Sequence of chain 50.E:
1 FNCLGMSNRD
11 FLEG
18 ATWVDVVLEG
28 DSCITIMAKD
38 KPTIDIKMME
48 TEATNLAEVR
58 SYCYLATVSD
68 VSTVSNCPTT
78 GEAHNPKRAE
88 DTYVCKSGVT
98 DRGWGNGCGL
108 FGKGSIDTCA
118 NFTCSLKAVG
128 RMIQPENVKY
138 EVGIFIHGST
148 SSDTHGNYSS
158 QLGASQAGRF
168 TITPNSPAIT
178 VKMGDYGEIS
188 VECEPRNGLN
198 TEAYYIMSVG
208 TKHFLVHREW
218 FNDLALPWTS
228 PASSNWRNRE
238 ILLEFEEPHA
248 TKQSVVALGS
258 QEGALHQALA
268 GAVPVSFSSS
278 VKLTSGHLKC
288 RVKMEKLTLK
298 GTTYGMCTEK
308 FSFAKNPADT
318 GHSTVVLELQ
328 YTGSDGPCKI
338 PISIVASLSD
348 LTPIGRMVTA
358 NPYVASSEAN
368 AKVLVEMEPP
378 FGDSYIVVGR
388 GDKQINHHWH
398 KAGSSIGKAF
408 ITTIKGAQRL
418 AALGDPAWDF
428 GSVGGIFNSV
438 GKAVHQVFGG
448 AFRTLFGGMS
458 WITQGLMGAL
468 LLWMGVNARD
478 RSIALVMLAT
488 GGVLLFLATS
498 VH

Binding-site contacts:
Ligand atom O5 contacts residue SER157 of chain 50.E at 3.9 Å.
Ligand atom C1 contacts residue ASN154 of chain 50.E at 1.4 Å.
Ligand atom C2 contacts residue ASN154 of chain 50.E at 2.5 Å.
Ligand atom C1 contacts residue SER157 of chain 50.E at 4.2 Å.
Ligand atom C5 contacts residue ASN154 of chain 50.E at 3.6 Å.
Ligand atom C4 contacts residue ASN154 of chain 50.E at 4.2 Å.
Ligand atom O5 contacts residue ASN154 of chain 50.E at 2.4 Å (h-bond).
Ligand atom C8 contacts residue ASN154 of chain 50.E at 4.0 Å.
Ligand atom N2 contacts residue ASN154 of chain 50.E at 2.9 Å (h-bond).
Ligand atom C3 contacts residue ASN154 of chain 50.E at 3.8 Å.
Ligand atom O7 contacts residue ASN154 of chain 50.E at 4.0 Å.
Ligand atom C7 contacts residue ASN154 of chain 50.E at 3.6 Å.
Ligand atom C1 contacts residue SER156 of chain 50.E at 4.5 Å.

A protein and the small-molecule ligand that binds it are described below.
Small molecule (SMILES): CC(=O)N[C@@H]1[C@@H](O)[C@H](O)[C@@H](CO)O[C@H]1O